Binding-site contacts:
Ligand atom N2 contacts residue GLC3 of chain 1.D at 3.6 Å (h-bond).
Ligand atom C contacts residue GLC2 of chain 1.D at 2.5 Å.
Ligand atom CB contacts residue TYR69 of chain 1.B at 4.0 Å (hydrophobic).
Ligand atom N contacts residue GLC2 of chain 1.D at 2.9 Å.
Ligand atom CB contacts residue HP61 of chain 1.I at 2.5 Å.
Ligand atom NT contacts residue GLC2 of chain 1.D at 1.6 Å.
Ligand atom CB contacts residue TYR158 of chain 1.B at 4.4 Å (hydrophobic).
Ligand atom CA contacts residue HP61 of chain 1.I at 3.6 Å.
Ligand atom C contacts residue TYR69 of chain 1.B at 4.3 Å (hydrophobic).
Ligand atom C contacts residue GLC3 of chain 1.D at 4.3 Å.
Ligand atom N2 contacts residue GLC2 of chain 1.D at 2.0 Å.
Ligand atom CA contacts residue TYR69 of chain 1.B at 4.3 Å (hydrophobic).
Ligand atom NT contacts residue GLC3 of chain 1.D at 3.2 Å.
Ligand atom OG contacts residue HP61 of chain 1.I at 1.5 Å.
Ligand atom N contacts residue HP61 of chain 1.I at 4.0 Å.
Ligand atom CA contacts residue GLC2 of chain 1.D at 3.1 Å.

The protein below binds the small molecule below.
Small molecule (SMILES): OCc1cn[nH]n1

Sequence of chain 1.B:
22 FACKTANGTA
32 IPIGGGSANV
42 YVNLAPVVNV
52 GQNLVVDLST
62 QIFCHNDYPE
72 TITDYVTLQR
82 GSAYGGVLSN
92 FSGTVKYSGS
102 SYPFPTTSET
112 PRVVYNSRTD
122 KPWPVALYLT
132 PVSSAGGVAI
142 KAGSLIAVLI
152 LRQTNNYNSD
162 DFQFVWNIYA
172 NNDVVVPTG